Sequence of chain 2.A:
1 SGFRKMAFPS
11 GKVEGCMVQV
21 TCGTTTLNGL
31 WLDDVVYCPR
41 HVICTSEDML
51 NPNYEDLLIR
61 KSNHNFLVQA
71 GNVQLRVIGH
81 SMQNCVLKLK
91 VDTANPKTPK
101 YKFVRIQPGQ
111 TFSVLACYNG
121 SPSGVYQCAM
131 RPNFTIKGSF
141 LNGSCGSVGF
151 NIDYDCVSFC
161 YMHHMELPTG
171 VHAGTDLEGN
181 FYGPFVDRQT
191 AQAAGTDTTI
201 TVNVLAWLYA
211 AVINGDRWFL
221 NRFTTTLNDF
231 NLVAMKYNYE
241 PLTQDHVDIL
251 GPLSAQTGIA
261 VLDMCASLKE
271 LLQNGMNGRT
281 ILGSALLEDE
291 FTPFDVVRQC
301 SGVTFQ

Binding-site contacts:
Ligand atom N18 contacts residue LEU141 of chain 1.A at 3.9 Å.
Ligand atom C19 contacts residue LEU141 of chain 1.A at 3.9 Å (hydrophobic).
Ligand atom C2 contacts residue GLY143 of chain 1.A at 3.8 Å.
Ligand atom C24 contacts residue SER144 of chain 1.A at 3.5 Å.
Ligand atom O23 contacts residue HIS163 of chain 1.A at 2.5 Å (h-bond).
Ligand atom C19 contacts residue ASN142 of chain 1.A at 3.9 Å.
Ligand atom C24 contacts residue HIS163 of chain 1.A at 3.8 Å.
Ligand atom O23 contacts residue PHE140 of chain 1.A at 3.3 Å.
Ligand atom CL15 contacts residue ARG188 of chain 1.A at 3.6 Å.
Ligand atom O3 contacts residue SER144 of chain 1.A at 3.8 Å.
Ligand atom CL17 contacts residue ASP187 of chain 1.A at 3.5 Å.
Ligand atom CL17 contacts residue ARG188 of chain 1.A at 3.8 Å.
Ligand atom C14 contacts residue HIS41 of chain 1.A at 3.7 Å.
Ligand atom C22 contacts residue HIS163 of chain 1.A at 3.5 Å.
Ligand atom C22 contacts residue GLU166 of chain 1.A at 3.7 Å.
Ligand atom N21 contacts residue PHE140 of chain 1.A at 3.6 Å.
Ligand atom CL15 contacts residue MET165 of chain 1.A at 3.8 Å.
Ligand atom C2 contacts residue ASN142 of chain 1.A at 3.9 Å.
Ligand atom CL17 contacts residue HIS41 of chain 1.A at 3.7 Å.
Ligand atom C19 contacts residue GLU166 of chain 1.A at 3.8 Å.
Ligand atom O3 contacts residue ASN142 of chain 1.A at 3.4 Å.
Ligand atom CL15 contacts residue ASP187 of chain 1.A at 3.7 Å.
Ligand atom O3 contacts residue CYS145 of chain 1.A at 3.9 Å.
Ligand atom N21 contacts residue GLU166 of chain 1.A at 3.0 Å (salt-bridge).
Ligand atom C13 contacts residue GLN189 of chain 1.A at 3.8 Å.
Ligand atom C13 contacts residue HIS41 of chain 1.A at 3.8 Å.
Ligand atom C11 contacts residue GLN189 of chain 1.A at 3.8 Å.
Ligand atom C2 contacts residue CYS145 of chain 1.A at 3.9 Å (hydrophobic).
Ligand atom CL17 contacts residue TYR54 of chain 1.A at 3.6 Å.
Ligand atom O20 contacts residue GLU166 of chain 1.A at 3.7 Å.
Ligand atom O23 contacts residue SER144 of chain 1.A at 3.8 Å.
Ligand atom C8 contacts residue HIS41 of chain 1.A at 3.9 Å.
Ligand atom C1 contacts residue LEU141 of chain 1.A at 3.8 Å (hydrophobic).
Ligand atom O3 contacts residue GLY143 of chain 1.A at 2.7 Å (h-bond).
Ligand atom N18 contacts residue ASN142 of chain 1.A at 3.6 Å.
Ligand atom CL25 contacts residue CYS44 of chain 1.A at 3.5 Å.
Ligand atom CL25 contacts residue MET49 of chain 1.A at 3.4 Å.
Ligand atom C22 contacts residue SER144 of chain 1.A at 3.8 Å.
Ligand atom O23 contacts residue HIS172 of chain 1.A at 3.2 Å.
Ligand atom O23 contacts residue GLU166 of chain 1.A at 3.6 Å.

Sequence of chain 1.A:
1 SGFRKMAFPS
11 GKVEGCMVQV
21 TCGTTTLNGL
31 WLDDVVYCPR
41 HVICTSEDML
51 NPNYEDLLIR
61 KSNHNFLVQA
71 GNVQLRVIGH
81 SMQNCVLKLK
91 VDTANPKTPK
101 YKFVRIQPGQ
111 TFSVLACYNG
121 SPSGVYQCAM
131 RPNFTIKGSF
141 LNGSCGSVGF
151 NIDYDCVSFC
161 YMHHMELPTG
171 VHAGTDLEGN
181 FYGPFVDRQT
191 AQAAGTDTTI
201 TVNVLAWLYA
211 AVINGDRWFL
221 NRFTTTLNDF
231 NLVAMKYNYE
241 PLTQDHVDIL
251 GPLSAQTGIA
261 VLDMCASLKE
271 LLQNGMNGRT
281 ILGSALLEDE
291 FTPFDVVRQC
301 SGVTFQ

A protein and the small-molecule ligand that binds it are described below.
Small molecule (SMILES): O=C(c1cc(=O)[nH]c(=O)[nH]1)N1CCN(c2cc(Cl)c(Cl)c(Cl)c2)CC1